The protein below binds the small molecule below.
Small molecule (SMILES): CC(=O)N[C@H]1[C@H](O[C@H]2[C@H](O)[C@@H](NC(C)=O)CO[C@@H]2CO[C@H]2O[C@@H](C)[C@@H](O)[C@@H](O)[C@@H]2O)O[C@H](CO)[C@@H](O)[C@@H]1O

Binding-site contacts:
Ligand atom C6 contacts residue LYS246 of chain 1.A at 3.9 Å.
Ligand atom C1 contacts residue ASN243 of chain 1.A at 3.4 Å.
Ligand atom C4 contacts residue PHE276 of chain 1.A at 3.3 Å (hydrophobic).
Ligand atom C8 contacts residue PRO279 of chain 1.A at 3.2 Å (hydrophobic).
Ligand atom N2 contacts residue TYR235 of chain 1.A at 3.8 Å.
Ligand atom O5 contacts residue LYS246 of chain 1.A at 4.3 Å.
Ligand atom C5 contacts residue ASN243 of chain 1.A at 3.5 Å.
Ligand atom O4 contacts residue PHE276 of chain 1.A at 3.5 Å (h-bond).
Ligand atom O5 contacts residue ASN243 of chain 1.A at 3.7 Å.
Ligand atom O7 contacts residue TYR235 of chain 1.A at 3.5 Å.
Ligand atom O6 contacts residue ASN243 of chain 1.A at 4.2 Å.
Ligand atom O5 contacts residue ASN243 of chain 1.A at 3.9 Å.
Ligand atom N2 contacts residue ASN239 of chain 1.A at 2.9 Å (h-bond).
Ligand atom O3 contacts residue VAL278 of chain 1.A at 4.0 Å.
Ligand atom O2 contacts residue PRO279 of chain 1.A at 4.0 Å.
Ligand atom O4 contacts residue LEU247 of chain 1.A at 4.0 Å.
Ligand atom C5 contacts residue ASN243 of chain 1.A at 4.2 Å.
Ligand atom C5 contacts residue ASN239 of chain 1.A at 3.8 Å.
Ligand atom N2 contacts residue PRO279 of chain 1.A at 4.3 Å.
Ligand atom C6 contacts residue ASN239 of chain 1.A at 4.3 Å.
Ligand atom O3 contacts residue PRO279 of chain 1.A at 4.2 Å.
Ligand atom C7 contacts residue ASN239 of chain 1.A at 3.9 Å.
Ligand atom C4 contacts residue ASN239 of chain 1.A at 4.3 Å.
Ligand atom C4 contacts residue LEU247 of chain 1.A at 4.3 Å (hydrophobic).
Ligand atom C6 contacts residue ASN243 of chain 1.A at 3.7 Å.
Ligand atom C7 contacts residue TYR235 of chain 1.A at 4.2 Å (hydrophobic).
Ligand atom C2 contacts residue ASN239 of chain 1.A at 2.6 Å.
Ligand atom C6 contacts residue ASN243 of chain 1.A at 3.3 Å.
Ligand atom C4 contacts residue ASN243 of chain 1.A at 4.3 Å.
Ligand atom C6 contacts residue LEU247 of chain 1.A at 3.9 Å (hydrophobic).
Ligand atom C3 contacts residue ASN239 of chain 1.A at 3.8 Å.
Ligand atom C1 contacts residue ASN239 of chain 1.A at 1.5 Å.
Ligand atom C3 contacts residue PHE276 of chain 1.A at 3.5 Å (hydrophobic).
Ligand atom C1 contacts residue ASN243 of chain 1.A at 4.0 Å.
Ligand atom O5 contacts residue ASN239 of chain 1.A at 2.5 Å (h-bond).
Ligand atom O3 contacts residue PHE276 of chain 1.A at 3.3 Å (h-bond).

Sequence of chain 1.A:
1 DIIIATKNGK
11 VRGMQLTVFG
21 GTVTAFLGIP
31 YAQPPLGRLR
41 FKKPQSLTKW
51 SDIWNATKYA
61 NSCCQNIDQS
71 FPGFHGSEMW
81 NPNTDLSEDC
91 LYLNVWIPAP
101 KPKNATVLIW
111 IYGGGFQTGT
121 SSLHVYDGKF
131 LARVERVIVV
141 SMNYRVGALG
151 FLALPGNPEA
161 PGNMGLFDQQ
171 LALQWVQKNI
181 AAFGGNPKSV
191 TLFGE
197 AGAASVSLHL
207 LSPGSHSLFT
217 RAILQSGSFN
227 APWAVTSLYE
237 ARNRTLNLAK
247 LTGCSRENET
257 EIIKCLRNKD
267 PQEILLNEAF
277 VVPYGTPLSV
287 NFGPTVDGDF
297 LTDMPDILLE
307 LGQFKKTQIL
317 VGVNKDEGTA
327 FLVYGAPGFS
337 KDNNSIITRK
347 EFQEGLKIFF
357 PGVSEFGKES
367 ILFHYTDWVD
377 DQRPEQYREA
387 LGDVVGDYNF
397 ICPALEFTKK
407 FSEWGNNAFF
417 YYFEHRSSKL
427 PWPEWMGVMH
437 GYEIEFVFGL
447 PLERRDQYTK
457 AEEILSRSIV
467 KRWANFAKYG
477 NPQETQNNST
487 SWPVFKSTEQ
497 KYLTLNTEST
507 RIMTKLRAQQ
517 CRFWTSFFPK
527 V